Sequence of chain 53.D:
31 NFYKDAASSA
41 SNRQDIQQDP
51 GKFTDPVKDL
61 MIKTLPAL

Sequence of chain 53.B:
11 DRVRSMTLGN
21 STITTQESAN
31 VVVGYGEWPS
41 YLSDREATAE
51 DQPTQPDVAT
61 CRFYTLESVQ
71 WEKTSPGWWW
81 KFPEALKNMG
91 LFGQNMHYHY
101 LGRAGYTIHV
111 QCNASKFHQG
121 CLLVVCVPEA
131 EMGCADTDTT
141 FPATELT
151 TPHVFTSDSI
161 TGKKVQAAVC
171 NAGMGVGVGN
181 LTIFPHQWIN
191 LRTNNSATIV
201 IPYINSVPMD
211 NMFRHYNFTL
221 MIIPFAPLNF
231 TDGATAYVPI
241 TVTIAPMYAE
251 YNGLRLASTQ

A protein and the small-molecule ligand that binds it are described below.
Small molecule (SMILES): Nc1nc2[nH]cnc2c(=O)[nH]1

Binding-site contacts:
Ligand atom N1 contacts residue TRP38 of chain 53.B at 4.1 Å.
Ligand atom C4 contacts residue TRP38 of chain 53.B at 4.1 Å (hydrophobic).
Ligand atom C5 contacts residue TRP38 of chain 53.B at 3.9 Å (hydrophobic).
Ligand atom C8 contacts residue TRP38 of chain 53.B at 4.1 Å (hydrophobic).
Ligand atom C2 contacts residue TRP38 of chain 53.B at 4.2 Å (hydrophobic).
Ligand atom N7 contacts residue TRP38 of chain 53.B at 3.7 Å.
Ligand atom O6 contacts residue TRP38 of chain 53.B at 3.7 Å.
Ligand atom N9 contacts residue TRP38 of chain 53.B at 4.4 Å.
Ligand atom C6 contacts residue TRP38 of chain 53.B at 3.9 Å (hydrophobic).
Ligand atom N3 contacts residue TRP38 of chain 53.B at 4.3 Å.
Ligand atom N1 contacts residue LYS58 of chain 53.D at 4.0 Å.
Ligand atom O6 contacts residue LYS58 of chain 53.D at 4.2 Å.